Binding-site contacts:
Ligand atom C3 contacts residue ARG181 of chain 1.A at 4.2 Å.
Ligand atom C4 contacts residue ARG181 of chain 1.A at 3.8 Å.
Ligand atom C6 contacts residue ARG181 of chain 1.A at 3.5 Å.
Ligand atom C7 contacts residue ARG181 of chain 1.A at 3.7 Å.
Ligand atom C1 contacts residue TYR231 of chain 1.A at 4.2 Å (hydrophobic).
Ligand atom C7 contacts residue ARG130 of chain 1.A at 4.5 Å.
Ligand atom N contacts residue THR185 of chain 1.A at 4.3 Å.
Ligand atom BR contacts residue ILE227 of chain 1.A at 3.4 Å.
Ligand atom C5 contacts residue ARG181 of chain 1.A at 3.6 Å.
Ligand atom C contacts residue GLU230 of chain 1.A at 3.9 Å.
Ligand atom C1 contacts residue GLU230 of chain 1.A at 3.7 Å.
Ligand atom C8 contacts residue ARG181 of chain 1.A at 4.0 Å.
Ligand atom C6 contacts residue ARG130 of chain 1.A at 3.8 Å.
Ligand atom C5 contacts residue ARG130 of chain 1.A at 4.1 Å.
Ligand atom C contacts residue THR185 of chain 1.A at 4.1 Å.

Sequence of chain 1.A:
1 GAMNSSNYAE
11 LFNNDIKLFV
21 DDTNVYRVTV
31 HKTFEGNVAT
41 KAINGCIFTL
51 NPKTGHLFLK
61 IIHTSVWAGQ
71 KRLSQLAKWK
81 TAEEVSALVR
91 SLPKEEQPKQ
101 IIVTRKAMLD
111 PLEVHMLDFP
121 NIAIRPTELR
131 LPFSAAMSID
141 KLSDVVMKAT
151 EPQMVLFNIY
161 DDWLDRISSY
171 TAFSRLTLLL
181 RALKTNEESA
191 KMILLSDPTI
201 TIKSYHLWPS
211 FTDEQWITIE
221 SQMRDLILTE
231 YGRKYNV

The protein below binds the small molecule below.
Small molecule (SMILES): CCNC(=O)c1ccccc1Br